The small molecule below binds the protein below.
Small molecule (SMILES): CC(=O)N[C@@H]1[C@@H](O)[C@H](O)[C@@H](CO)O[C@H]1O

Binding-site contacts:
Ligand atom C7 contacts residue ASN11 of chain 1.B at 3.5 Å.
Ligand atom C5 contacts residue ASN11 of chain 1.B at 3.2 Å.
Ligand atom N2 contacts residue ASN11 of chain 1.B at 3.4 Å (h-bond).
Ligand atom C2 contacts residue ASN11 of chain 1.B at 2.8 Å.
Ligand atom C3 contacts residue ASN11 of chain 1.B at 3.9 Å.
Ligand atom C6 contacts residue ASN11 of chain 1.B at 4.2 Å.
Ligand atom C1 contacts residue ASN11 of chain 1.B at 1.4 Å.
Ligand atom O7 contacts residue ASN11 of chain 1.B at 3.0 Å (h-bond).
Ligand atom O5 contacts residue ASN11 of chain 1.B at 1.9 Å (h-bond).
Ligand atom O6 contacts residue ASN11 of chain 1.B at 4.0 Å.
Ligand atom C4 contacts residue ASN11 of chain 1.B at 4.1 Å.

Sequence of chain 1.B:
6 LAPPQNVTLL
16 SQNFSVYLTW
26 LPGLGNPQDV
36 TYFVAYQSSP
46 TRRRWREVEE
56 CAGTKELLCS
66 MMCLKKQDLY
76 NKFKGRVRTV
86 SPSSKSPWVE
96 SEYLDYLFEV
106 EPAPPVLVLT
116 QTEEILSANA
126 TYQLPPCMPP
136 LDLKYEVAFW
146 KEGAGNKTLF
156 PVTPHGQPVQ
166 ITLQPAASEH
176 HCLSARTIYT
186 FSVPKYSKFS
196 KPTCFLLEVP